Binding-site contacts:
Ligand atom C2 contacts residue CYS4 of chain 1.C at 2.9 Å (hydrophobic).
Ligand atom C1 contacts residue GLY9 of chain 1.C at 3.5 Å.
Ligand atom C1 contacts residue CYS11 of chain 1.C at 4.3 Å (hydrophobic).
Ligand atom C1 contacts residue CYS4 of chain 1.C at 1.8 Å (hydrophobic).
Ligand atom C6 contacts residue CYS11 of chain 1.C at 4.0 Å (hydrophobic).
Ligand atom C3 contacts residue CYS4 of chain 1.C at 3.8 Å (hydrophobic).
Ligand atom C6 contacts residue ARG3 of chain 1.C at 4.0 Å.
Ligand atom C2 contacts residue GLY9 of chain 1.C at 4.3 Å.
Ligand atom C2 contacts residue CYS11 of chain 1.C at 4.3 Å (hydrophobic).
Ligand atom C7 contacts residue CYS4 of chain 1.C at 3.6 Å (hydrophobic).
Ligand atom C7 contacts residue CYS11 of chain 1.C at 3.2 Å (hydrophobic).
Ligand atom C8 contacts residue ARG3 of chain 1.C at 4.0 Å.
Ligand atom C8 contacts residue CYS11 of chain 1.C at 1.8 Å (hydrophobic).
Ligand atom C7 contacts residue ARG3 of chain 1.C at 4.0 Å.
Ligand atom C8 contacts residue CYS4 of chain 1.C at 3.6 Å (hydrophobic).

Sequence of chain 1.C:
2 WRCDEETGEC

A small-molecule ligand and the protein it binds are described below.
Small molecule (SMILES): Cc1ccccc1CO